The small molecule below binds the protein below.
Small molecule (SMILES): CO[C@H]1O[C@H](CO[C@H]2O[C@H](CO)[C@@H](O)[C@H](O)[C@@H]2O)[C@@H](O)[C@H](O)[C@@H]1O

Binding-site contacts:
Ligand atom O4 contacts residue TYR100 of chain 1.C at 4.3 Å.
Ligand atom O6 contacts residue LEU99 of chain 1.C at 3.3 Å (h-bond).
Ligand atom O2 contacts residue ASP16 of chain 1.C at 3.9 Å.
Ligand atom C6 contacts residue TYR12 of chain 1.C at 3.7 Å (hydrophobic).
Ligand atom C6 contacts residue ASP208 of chain 1.C at 3.5 Å.
Ligand atom O6 contacts residue TYR100 of chain 1.C at 3.1 Å (h-bond).
Ligand atom O2 contacts residue LEU99 of chain 1.C at 3.9 Å.
Ligand atom O5 contacts residue LEU99 of chain 1.C at 3.1 Å (h-bond).
Ligand atom O4 contacts residue TYR12 of chain 1.C at 4.0 Å.
Ligand atom C4 contacts residue TYR12 of chain 1.C at 3.9 Å (hydrophobic).
Ligand atom O5 contacts residue GLY98 of chain 1.C at 4.1 Å.
Ligand atom O6 contacts residue ASP208 of chain 1.C at 2.9 Å (salt-bridge).
Ligand atom C3 contacts residue ARG228 of chain 1.C at 4.0 Å.
Ligand atom C5 contacts residue TYR12 of chain 1.C at 4.1 Å (hydrophobic).
Ligand atom C1 contacts residue LEU99 of chain 1.C at 3.7 Å (hydrophobic).
Ligand atom O4 contacts residue GLY227 of chain 1.C at 3.9 Å.
Ligand atom C4 contacts residue ASN14 of chain 1.C at 4.0 Å.
Ligand atom O3 contacts residue GLY227 of chain 1.C at 3.7 Å.
Ligand atom O2 contacts residue GLY98 of chain 1.C at 3.8 Å.
Ligand atom C5 contacts residue ASP208 of chain 1.C at 4.0 Å.
Ligand atom O4 contacts residue TYR12 of chain 1.C at 2.5 Å (h-bond).
Ligand atom C6 contacts residue LEU99 of chain 1.C at 3.7 Å (hydrophobic).
Ligand atom C5 contacts residue LEU99 of chain 1.C at 4.1 Å (hydrophobic).
Ligand atom C4 contacts residue GLY227 of chain 1.C at 3.9 Å.
Ligand atom O2 contacts residue GLY227 of chain 1.C at 4.3 Å.
Ligand atom O6 contacts residue ALA207 of chain 1.C at 3.4 Å.
Ligand atom C4 contacts residue ASP208 of chain 1.C at 3.5 Å.
Ligand atom O4 contacts residue ASN14 of chain 1.C at 3.0 Å (h-bond).
Ligand atom O3 contacts residue ARG228 of chain 1.C at 3.0 Å (salt-bridge).
Ligand atom C4 contacts residue ARG228 of chain 1.C at 3.7 Å.
Ligand atom O4 contacts residue ASP208 of chain 1.C at 2.6 Å (salt-bridge).
Ligand atom C6 contacts residue ALA207 of chain 1.C at 3.8 Å (hydrophobic).
Ligand atom O3 contacts residue TYR12 of chain 1.C at 4.3 Å.
Ligand atom C6 contacts residue LEU99 of chain 1.C at 4.1 Å (hydrophobic).
Ligand atom O5 contacts residue TYR100 of chain 1.C at 4.2 Å.
Ligand atom C6 contacts residue TYR100 of chain 1.C at 3.9 Å (hydrophobic).
Ligand atom O4 contacts residue ARG228 of chain 1.C at 3.2 Å (salt-bridge).
Ligand atom O3 contacts residue ASP16 of chain 1.C at 3.9 Å.
Ligand atom C3 contacts residue ASN14 of chain 1.C at 4.2 Å.
Ligand atom O6 contacts residue GLY98 of chain 1.C at 3.4 Å (h-bond).

Sequence of chain 1.C:
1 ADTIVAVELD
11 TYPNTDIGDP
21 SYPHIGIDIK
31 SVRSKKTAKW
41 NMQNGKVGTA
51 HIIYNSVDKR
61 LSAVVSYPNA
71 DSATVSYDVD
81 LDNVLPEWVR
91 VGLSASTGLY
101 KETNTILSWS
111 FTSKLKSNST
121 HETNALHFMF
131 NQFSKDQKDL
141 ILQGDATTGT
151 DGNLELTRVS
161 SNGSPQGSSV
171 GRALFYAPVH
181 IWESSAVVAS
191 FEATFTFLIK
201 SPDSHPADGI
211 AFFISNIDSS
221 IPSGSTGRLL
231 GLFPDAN